Binding-site contacts:
Ligand atom C4 contacts residue ASN315 of chain 7.K at 4.3 Å.
Ligand atom C8 contacts residue ASN315 of chain 7.K at 3.5 Å.
Ligand atom C7 contacts residue ASN315 of chain 7.K at 3.3 Å.
Ligand atom C1 contacts residue ASN315 of chain 7.K at 1.4 Å.
Ligand atom C5 contacts residue ASN315 of chain 7.K at 3.7 Å.
Ligand atom C1 contacts residue VAL314 of chain 7.K at 4.4 Å (hydrophobic).
Ligand atom C6 contacts residue THR313 of chain 7.K at 4.5 Å.
Ligand atom C2 contacts residue ASN315 of chain 7.K at 2.5 Å.
Ligand atom O5 contacts residue ASN315 of chain 7.K at 2.4 Å (h-bond).
Ligand atom C3 contacts residue ASN315 of chain 7.K at 3.8 Å.
Ligand atom O5 contacts residue THR313 of chain 7.K at 4.3 Å.
Ligand atom O7 contacts residue ASN315 of chain 7.K at 4.2 Å.
Ligand atom C6 contacts residue ASN315 of chain 7.K at 4.5 Å.
Ligand atom C8 contacts residue ILE281 of chain 7.K at 4.5 Å (hydrophobic).
Ligand atom N2 contacts residue ASN315 of chain 7.K at 2.8 Å (h-bond).
Ligand atom O5 contacts residue VAL314 of chain 7.K at 3.8 Å.

The small molecule below binds the protein below.
Small molecule (SMILES): CC(=O)N[C@@H]1[C@@H](O)[C@H](O)[C@@H](CO)O[C@H]1O

Sequence of chain 7.K:
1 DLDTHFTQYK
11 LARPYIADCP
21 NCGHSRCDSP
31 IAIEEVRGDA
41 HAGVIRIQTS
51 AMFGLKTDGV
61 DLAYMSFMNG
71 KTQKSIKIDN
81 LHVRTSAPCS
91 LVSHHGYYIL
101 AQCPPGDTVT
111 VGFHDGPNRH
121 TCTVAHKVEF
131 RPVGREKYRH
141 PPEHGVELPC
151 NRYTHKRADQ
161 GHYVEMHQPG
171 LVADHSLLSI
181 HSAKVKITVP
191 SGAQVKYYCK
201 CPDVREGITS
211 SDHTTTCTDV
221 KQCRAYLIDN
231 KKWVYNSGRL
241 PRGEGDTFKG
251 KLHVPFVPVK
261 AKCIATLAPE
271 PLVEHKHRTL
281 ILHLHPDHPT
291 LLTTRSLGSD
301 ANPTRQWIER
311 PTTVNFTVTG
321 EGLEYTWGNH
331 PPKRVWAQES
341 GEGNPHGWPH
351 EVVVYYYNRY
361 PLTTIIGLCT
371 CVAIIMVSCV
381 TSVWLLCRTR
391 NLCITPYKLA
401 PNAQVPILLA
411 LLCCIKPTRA